Binding-site contacts:
Ligand atom O7 contacts residue ASN318 of chain 1.B at 3.9 Å.
Ligand atom C6 contacts residue ASN318 of chain 1.B at 4.4 Å.
Ligand atom C7 contacts residue ASN318 of chain 1.B at 3.6 Å.
Ligand atom C4 contacts residue ASN318 of chain 1.B at 4.1 Å.
Ligand atom O7 contacts residue THR568 of chain 1.B at 4.1 Å.
Ligand atom C1 contacts residue ASN318 of chain 1.B at 1.4 Å.
Ligand atom O5 contacts residue ASN318 of chain 1.B at 2.3 Å (h-bond).
Ligand atom O6 contacts residue ASN318 of chain 1.B at 3.6 Å.
Ligand atom C3 contacts residue ASN318 of chain 1.B at 3.7 Å.
Ligand atom N2 contacts residue ASN318 of chain 1.B at 2.9 Å (h-bond).
Ligand atom C5 contacts residue ASN318 of chain 1.B at 3.6 Å.
Ligand atom C2 contacts residue ASN318 of chain 1.B at 2.4 Å.
Ligand atom O7 contacts residue GLN567 of chain 1.B at 4.5 Å.
Ligand atom C8 contacts residue GLN567 of chain 1.B at 4.4 Å.

This protein binds this small molecule.
Small molecule (SMILES): CC(=O)N[C@@H]1[C@@H](O)[C@H](O)[C@@H](CO)O[C@H]1O

Sequence of chain 1.B:
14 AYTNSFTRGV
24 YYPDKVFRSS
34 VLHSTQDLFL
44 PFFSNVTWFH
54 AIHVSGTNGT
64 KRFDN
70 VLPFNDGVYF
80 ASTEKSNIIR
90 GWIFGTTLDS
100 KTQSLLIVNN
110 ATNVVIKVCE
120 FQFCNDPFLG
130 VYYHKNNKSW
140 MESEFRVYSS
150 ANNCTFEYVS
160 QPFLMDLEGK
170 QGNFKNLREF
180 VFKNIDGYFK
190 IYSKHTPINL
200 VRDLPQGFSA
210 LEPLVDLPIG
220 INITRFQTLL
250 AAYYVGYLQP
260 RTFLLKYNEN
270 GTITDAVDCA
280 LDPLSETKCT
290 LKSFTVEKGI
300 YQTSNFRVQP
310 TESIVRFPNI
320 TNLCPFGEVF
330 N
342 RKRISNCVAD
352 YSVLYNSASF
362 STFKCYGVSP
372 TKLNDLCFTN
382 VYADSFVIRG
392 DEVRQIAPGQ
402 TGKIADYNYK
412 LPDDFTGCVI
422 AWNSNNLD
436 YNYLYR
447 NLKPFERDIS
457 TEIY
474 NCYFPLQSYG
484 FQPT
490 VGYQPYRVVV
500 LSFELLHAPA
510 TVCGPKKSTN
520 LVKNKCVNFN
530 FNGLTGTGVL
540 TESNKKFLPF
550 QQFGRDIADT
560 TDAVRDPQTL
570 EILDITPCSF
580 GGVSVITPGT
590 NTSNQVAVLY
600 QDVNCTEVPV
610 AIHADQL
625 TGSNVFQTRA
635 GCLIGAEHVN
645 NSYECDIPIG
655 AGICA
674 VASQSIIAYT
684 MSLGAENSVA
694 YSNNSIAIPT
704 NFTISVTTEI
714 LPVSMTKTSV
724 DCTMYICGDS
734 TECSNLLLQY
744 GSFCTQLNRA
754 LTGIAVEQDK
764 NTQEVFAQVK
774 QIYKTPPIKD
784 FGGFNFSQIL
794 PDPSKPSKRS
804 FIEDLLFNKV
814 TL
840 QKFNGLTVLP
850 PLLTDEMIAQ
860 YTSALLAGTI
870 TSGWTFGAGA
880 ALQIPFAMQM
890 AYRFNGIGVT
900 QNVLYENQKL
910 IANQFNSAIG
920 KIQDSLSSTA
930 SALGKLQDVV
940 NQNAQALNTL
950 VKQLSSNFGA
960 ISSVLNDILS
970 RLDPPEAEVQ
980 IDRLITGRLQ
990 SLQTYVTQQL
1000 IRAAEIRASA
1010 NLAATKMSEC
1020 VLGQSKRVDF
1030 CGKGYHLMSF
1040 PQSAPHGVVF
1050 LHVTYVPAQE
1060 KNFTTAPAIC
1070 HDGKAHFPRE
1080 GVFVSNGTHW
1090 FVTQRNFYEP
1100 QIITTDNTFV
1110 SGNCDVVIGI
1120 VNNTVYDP